Sequence of chain 4.A:
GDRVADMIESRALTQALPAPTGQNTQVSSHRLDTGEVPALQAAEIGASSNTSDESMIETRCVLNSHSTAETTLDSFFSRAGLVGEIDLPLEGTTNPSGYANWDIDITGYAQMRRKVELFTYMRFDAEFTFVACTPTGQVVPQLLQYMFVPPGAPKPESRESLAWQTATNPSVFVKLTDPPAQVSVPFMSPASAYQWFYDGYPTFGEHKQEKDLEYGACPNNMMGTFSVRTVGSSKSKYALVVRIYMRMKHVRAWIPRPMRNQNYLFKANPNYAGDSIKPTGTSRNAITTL

Sequence of chain 4.C:
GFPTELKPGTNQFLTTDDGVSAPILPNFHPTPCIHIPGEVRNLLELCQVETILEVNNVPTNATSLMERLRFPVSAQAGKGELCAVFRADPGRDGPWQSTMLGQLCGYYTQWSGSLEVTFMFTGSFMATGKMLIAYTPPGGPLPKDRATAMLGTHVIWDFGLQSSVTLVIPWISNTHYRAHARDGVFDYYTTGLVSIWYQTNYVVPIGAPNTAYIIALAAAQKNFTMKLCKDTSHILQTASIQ

This small molecule binds to this protein.
Small molecule (SMILES): CCO/N=C/c1ccc(OCC[C@@H](C)CCN2CCN(c3ccnc(N)c3)C2=O)cc1

Sequence of chain 5.C:
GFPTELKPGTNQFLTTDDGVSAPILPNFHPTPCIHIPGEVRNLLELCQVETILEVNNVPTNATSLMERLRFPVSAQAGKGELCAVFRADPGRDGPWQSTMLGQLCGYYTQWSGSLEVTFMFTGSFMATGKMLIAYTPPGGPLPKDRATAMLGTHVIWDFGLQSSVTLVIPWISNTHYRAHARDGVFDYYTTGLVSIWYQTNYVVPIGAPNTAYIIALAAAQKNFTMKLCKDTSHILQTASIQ

Binding-site contacts:
Ligand atom OAV contacts residue VAL190 of chain 4.A at 3.9 Å.
Ligand atom NAC contacts residue THR114 of chain 4.A at 3.1 Å (h-bond).
Ligand atom CAQ contacts residue ILE113 of chain 4.A at 3.9 Å (hydrophobic).
Ligand atom CAM contacts residue PHE155 of chain 4.A at 3.8 Å (hydrophobic).
Ligand atom CAM contacts residue PRO177 of chain 4.A at 3.6 Å (hydrophobic).
Ligand atom CAF contacts residue GLN202 of chain 4.A at 3.5 Å.
Ligand atom CAF contacts residue TRP203 of chain 4.A at 3.7 Å (hydrophobic).
Ligand atom CAE contacts residue PHE137 of chain 4.A at 3.9 Å (hydrophobic).
Ligand atom CAA contacts residue PRO177 of chain 4.A at 3.5 Å (hydrophobic).
Ligand atom CAA contacts residue VAL179 of chain 4.A at 3.1 Å (hydrophobic).
Ligand atom OAW contacts residue MET195 of chain 4.A at 3.5 Å.
Ligand atom CAS contacts residue TYR201 of chain 4.A at 3.7 Å (hydrophobic).
Ligand atom CAL contacts residue THR114 of chain 4.A at 3.8 Å.
Ligand atom CBA contacts residue ILE111 of chain 4.A at 3.7 Å (hydrophobic).
Ligand atom NAT contacts residue PHE155 of chain 4.A at 3.6 Å.
Ligand atom OAD contacts residue ILE113 of chain 4.A at 3.1 Å (h-bond).
Ligand atom CAI contacts residue PHE155 of chain 4.A at 3.1 Å (hydrophobic).
Ligand atom CAH contacts residue VAL192 of chain 4.A at 3.5 Å (hydrophobic).
Ligand atom CAZ contacts residue VAL192 of chain 4.A at 3.6 Å (hydrophobic).
Ligand atom CAB contacts residue PHE131 of chain 4.A at 3.8 Å (hydrophobic).
Ligand atom CBB contacts residue ASN228 of chain 4.A at 3.7 Å.
Ligand atom CAY contacts residue THR114 of chain 4.A at 3.8 Å.
Ligand atom NBE contacts residue TRP203 of chain 4.A at 3.8 Å.
Ligand atom CAJ contacts residue VAL192 of chain 4.A at 3.7 Å (hydrophobic).
Ligand atom CAS contacts residue ASN228 of chain 4.A at 3.8 Å.
Ligand atom CAB contacts residue PHE135 of chain 4.A at 3.8 Å (hydrophobic).
Ligand atom OAW contacts residue ILE111 of chain 4.A at 3.2 Å.
Ligand atom CAR contacts residue TYR201 of chain 4.A at 3.2 Å (hydrophobic).
Ligand atom CAH contacts residue PHE135 of chain 4.A at 3.4 Å (hydrophobic).
Ligand atom CAR contacts residue ASN228 of chain 4.A at 3.7 Å.
Ligand atom CAN contacts residue PHE135 of chain 4.A at 3.4 Å (hydrophobic).
Ligand atom CAG contacts residue GLN202 of chain 4.A at 3.5 Å.
Ligand atom CAF contacts residue ASN228 of chain 4.A at 3.8 Å.
Ligand atom NAC contacts residue ALA275 of chain 4.A at 3.5 Å.
Ligand atom OAD contacts residue ASP112 of chain 4.A at 3.4 Å.
Ligand atom CAG contacts residue ASN228 of chain 4.A at 3.3 Å.
Ligand atom CAA contacts residue TYR153 of chain 4.A at 3.9 Å (hydrophobic).
Ligand atom CAK contacts residue PHE155 of chain 4.A at 2.9 Å (hydrophobic).
Ligand atom CAA contacts residue SER178 of chain 4.A at 3.5 Å.
Ligand atom CAJ contacts residue PHE135 of chain 4.A at 3.1 Å (hydrophobic).